This small molecule binds to this protein.
Small molecule (SMILES): O=C(O)C1=C[C@H](O)[C@@H](O)[C@@H](O[C@@H]2[C@H](O)[C@@H](O)[C@@H](O)O[C@@H]2C(=O)O)O1

Sequence of chain 1.B:
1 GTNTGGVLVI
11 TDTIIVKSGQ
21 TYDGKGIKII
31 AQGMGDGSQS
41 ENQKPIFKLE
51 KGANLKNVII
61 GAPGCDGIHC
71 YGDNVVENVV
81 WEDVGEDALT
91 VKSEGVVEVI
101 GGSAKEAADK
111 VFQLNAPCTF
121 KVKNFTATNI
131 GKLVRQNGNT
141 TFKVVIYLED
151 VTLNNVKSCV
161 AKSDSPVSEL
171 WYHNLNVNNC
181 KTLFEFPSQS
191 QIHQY

Binding-site contacts:
Ligand atom O6B contacts residue CA1 of chain 1.Q at 2.3 Å.
Ligand atom C6 contacts residue CA1 of chain 1.Q at 2.8 Å.
Ligand atom C6 contacts residue LYS110 of chain 1.B at 3.7 Å.
Ligand atom O4 contacts residue LYS110 of chain 1.B at 3.4 Å (salt-bridge).
Ligand atom C6 contacts residue GLU41 of chain 1.B at 3.2 Å.
Ligand atom O6A contacts residue ARG135 of chain 1.B at 2.6 Å (salt-bridge).
Ligand atom O3 contacts residue GLY138 of chain 1.B at 3.0 Å (h-bond).
Ligand atom O5 contacts residue LYS110 of chain 1.B at 2.8 Å (salt-bridge).
Ligand atom C5 contacts residue LYS110 of chain 1.B at 3.7 Å.
Ligand atom C2 contacts residue ASP109 of chain 1.B at 3.8 Å.
Ligand atom O6B contacts residue CA1 of chain 1.S at 2.5 Å.
Ligand atom O6B contacts residue ARG135 of chain 1.B at 2.9 Å (salt-bridge).
Ligand atom O6B contacts residue GLU86 of chain 1.B at 3.0 Å (salt-bridge).
Ligand atom O5 contacts residue ASP109 of chain 1.B at 3.6 Å (salt-bridge).
Ligand atom O6B contacts residue LYS132 of chain 1.B at 3.0 Å (salt-bridge).
Ligand atom C6 contacts residue LYS132 of chain 1.B at 3.6 Å.
Ligand atom O6A contacts residue ASP109 of chain 1.B at 3.3 Å (salt-bridge).
Ligand atom O6B contacts residue LYS110 of chain 1.B at 2.9 Å (salt-bridge).
Ligand atom O2 contacts residue ARG135 of chain 1.B at 3.3 Å (salt-bridge).
Ligand atom C4 contacts residue LYS110 of chain 1.B at 3.4 Å.
Ligand atom O5 contacts residue LYS132 of chain 1.B at 2.9 Å (salt-bridge).
Ligand atom O6A contacts residue CA1 of chain 1.Q at 2.6 Å.
Ligand atom O3 contacts residue GLN113 of chain 1.B at 3.1 Å (h-bond).
Ligand atom C6 contacts residue ASP109 of chain 1.B at 3.4 Å.
Ligand atom C6 contacts residue ARG135 of chain 1.B at 3.3 Å.
Ligand atom O3 contacts residue ASN137 of chain 1.B at 3.0 Å (h-bond).
Ligand atom C1 contacts residue LYS110 of chain 1.B at 3.5 Å.
Ligand atom C1 contacts residue ASP109 of chain 1.B at 3.4 Å.
Ligand atom C5 contacts residue LYS132 of chain 1.B at 3.7 Å.
Ligand atom O6B contacts residue LYS110 of chain 1.B at 3.8 Å.
Ligand atom O2 contacts residue GLY138 of chain 1.B at 3.3 Å.
Ligand atom O6B contacts residue ASP109 of chain 1.B at 3.3 Å (salt-bridge).
Ligand atom C1 contacts residue LYS132 of chain 1.B at 3.8 Å.
Ligand atom C5 contacts residue LYS110 of chain 1.B at 3.7 Å.
Ligand atom O6A contacts residue GLU41 of chain 1.B at 3.4 Å (salt-bridge).
Ligand atom C4 contacts residue DGU1 of chain 1.U at 3.8 Å.
Ligand atom C4 contacts residue GLN113 of chain 1.B at 3.7 Å.
Ligand atom O6B contacts residue DGU1 of chain 1.U at 3.5 Å (h-bond).
Ligand atom O6B contacts residue GLU41 of chain 1.B at 3.1 Å (salt-bridge).
Ligand atom C6 contacts residue CA1 of chain 1.S at 3.4 Å.